Binding-site contacts:
Ligand atom O10 contacts residue LEU167 of chain 1.A at 3.8 Å.
Ligand atom C15 contacts residue THR106 of chain 1.A at 4.1 Å.
Ligand atom C6 contacts residue ALA51 of chain 1.A at 3.9 Å (hydrophobic).
Ligand atom C19 contacts residue LYS53 of chain 1.A at 3.9 Å.
Ligand atom C13 contacts residue THR106 of chain 1.A at 3.6 Å.
Ligand atom C16 contacts residue ILE84 of chain 1.A at 3.9 Å (hydrophobic).
Ligand atom C4 contacts residue HIS107 of chain 1.A at 3.6 Å.
Ligand atom N3 contacts residue MET109 of chain 1.A at 2.6 Å (h-bond).
Ligand atom C18 contacts residue VAL105 of chain 1.A at 3.8 Å (hydrophobic).
Ligand atom N3 contacts residue LEU108 of chain 1.A at 3.5 Å.
Ligand atom N12 contacts residue MET109 of chain 1.A at 3.7 Å.
Ligand atom C18 contacts residue ALA51 of chain 1.A at 4.0 Å (hydrophobic).
Ligand atom C17 contacts residue LEU104 of chain 1.A at 3.8 Å (hydrophobic).
Ligand atom C26 contacts residue ILE84 of chain 1.A at 3.8 Å (hydrophobic).
Ligand atom C9 contacts residue TYR35 of chain 1.A at 4.0 Å (hydrophobic).
Ligand atom C19 contacts residue THR106 of chain 1.A at 3.5 Å.
Ligand atom N12 contacts residue ALA51 of chain 1.A at 3.9 Å.
Ligand atom C16 contacts residue LYS53 of chain 1.A at 4.0 Å.
Ligand atom C6 contacts residue LEU108 of chain 1.A at 3.3 Å (hydrophobic).
Ligand atom C18 contacts residue THR106 of chain 1.A at 3.7 Å.
Ligand atom C13 contacts residue ALA51 of chain 1.A at 3.9 Å (hydrophobic).
Ligand atom C19 contacts residue ALA51 of chain 1.A at 3.1 Å (hydrophobic).
Ligand atom C1 contacts residue VAL30 of chain 1.A at 3.9 Å (hydrophobic).
Ligand atom N12 contacts residue THR106 of chain 1.A at 3.2 Å.
Ligand atom C4 contacts residue ALA51 of chain 1.A at 3.5 Å (hydrophobic).
Ligand atom C4 contacts residue MET109 of chain 1.A at 3.5 Å (hydrophobic).
Ligand atom C26 contacts residue GLU71 of chain 1.A at 3.8 Å.
Ligand atom C6 contacts residue MET109 of chain 1.A at 3.2 Å (hydrophobic).
Ligand atom N12 contacts residue LEU167 of chain 1.A at 3.8 Å.
Ligand atom C2 contacts residue MET109 of chain 1.A at 3.7 Å (hydrophobic).
Ligand atom N3 contacts residue ALA51 of chain 1.A at 3.5 Å.
Ligand atom C3 contacts residue MET109 of chain 1.A at 4.0 Å (hydrophobic).
Ligand atom C2 contacts residue TYR35 of chain 1.A at 4.0 Å (hydrophobic).
Ligand atom C1 contacts residue MET109 of chain 1.A at 3.8 Å (hydrophobic).
Ligand atom N12 contacts residue HIS107 of chain 1.A at 2.6 Å (h-bond).
Ligand atom N3 contacts residue HIS107 of chain 1.A at 3.6 Å.
Ligand atom C26 contacts residue LYS53 of chain 1.A at 3.9 Å.
Ligand atom C18 contacts residue LEU104 of chain 1.A at 3.4 Å (hydrophobic).
Ligand atom C3 contacts residue ALA51 of chain 1.A at 4.0 Å (hydrophobic).
Ligand atom C19 contacts residue LEU104 of chain 1.A at 3.8 Å (hydrophobic).

Sequence of chain 1.A:
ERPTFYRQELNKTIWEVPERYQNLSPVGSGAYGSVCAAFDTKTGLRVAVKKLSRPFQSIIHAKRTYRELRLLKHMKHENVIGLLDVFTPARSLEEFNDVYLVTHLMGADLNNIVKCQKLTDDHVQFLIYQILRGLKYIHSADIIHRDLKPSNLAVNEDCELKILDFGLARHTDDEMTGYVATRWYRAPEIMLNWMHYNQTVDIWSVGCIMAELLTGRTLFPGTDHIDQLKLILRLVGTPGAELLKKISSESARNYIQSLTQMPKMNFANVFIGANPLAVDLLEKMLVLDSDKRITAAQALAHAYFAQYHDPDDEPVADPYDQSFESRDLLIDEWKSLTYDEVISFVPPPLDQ

The protein below binds the small molecule below.
Small molecule (SMILES): Nc1ncccc1OCc1cccc2ccccc12